A protein and the small-molecule ligand that binds it are described below.
Small molecule (SMILES): CC(=O)N[C@H]1[C@H]([C@H](O)[C@H](O)CO)O[C@@](OC[C@H]2OC[C@H](NC(C)=O)[C@@H](O[C@@H]3O[C@H](CO)[C@H](O)[C@H](O)[C@H]3O)[C@@H]2O)(C(=O)O)C[C@@H]1O

Binding-site contacts:
Ligand atom C3 contacts residue LYS184 of chain 1.C at 3.7 Å.
Ligand atom O7 contacts residue GLU181 of chain 1.C at 3.8 Å.
Ligand atom C6 contacts residue GLU181 of chain 1.C at 3.5 Å.
Ligand atom O8 contacts residue TYR88 of chain 1.C at 2.4 Å (h-bond).
Ligand atom C4 contacts residue VAL125 of chain 1.C at 3.3 Å (hydrophobic).
Ligand atom O10 contacts residue GLY124 of chain 1.C at 4.0 Å.
Ligand atom O4 contacts residue VAL125 of chain 1.C at 3.0 Å (h-bond).
Ligand atom C9 contacts residue TYR88 of chain 1.C at 3.1 Å (hydrophobic).
Ligand atom O1B contacts residue LEU217 of chain 1.C at 3.5 Å.
Ligand atom O9 contacts residue HIS174 of chain 1.C at 3.7 Å.
Ligand atom C2 contacts residue GAL1 of chain 1.N at 3.8 Å.
Ligand atom O9 contacts residue GLU181 of chain 1.C at 2.7 Å (salt-bridge).
Ligand atom O1A contacts residue SER127 of chain 1.C at 3.0 Å (h-bond).
Ligand atom O5 contacts residue GAL1 of chain 1.N at 2.4 Å (h-bond).
Ligand atom O7 contacts residue LEU185 of chain 1.C at 3.8 Å.
Ligand atom O9 contacts residue VAL177 of chain 1.C at 3.5 Å.
Ligand atom C11 contacts residue LEU185 of chain 1.C at 3.6 Å (hydrophobic).
Ligand atom O8 contacts residue LEU217 of chain 1.C at 3.1 Å.
Ligand atom C4 contacts residue LYS184 of chain 1.C at 3.9 Å.
Ligand atom O4 contacts residue LYS184 of chain 1.C at 2.9 Å.
Ligand atom O1B contacts residue SER127 of chain 1.C at 3.4 Å (h-bond).
Ligand atom C9 contacts residue HIS174 of chain 1.C at 3.4 Å.
Ligand atom C1 contacts residue SER127 of chain 1.C at 3.9 Å.
Ligand atom C1 contacts residue THR126 of chain 1.C at 3.9 Å.
Ligand atom O9 contacts residue SER176 of chain 1.C at 4.0 Å.
Ligand atom C5 contacts residue VAL125 of chain 1.C at 4.0 Å (hydrophobic).
Ligand atom C2 contacts residue LYS184 of chain 1.C at 3.8 Å.
Ligand atom C1 contacts residue GAL1 of chain 1.N at 3.1 Å.
Ligand atom N5 contacts residue VAL125 of chain 1.C at 3.4 Å (h-bond).
Ligand atom C9 contacts residue GLU181 of chain 1.C at 3.2 Å.
Ligand atom O1B contacts residue THR126 of chain 1.C at 2.7 Å (h-bond).
Ligand atom N5 contacts residue TRP142 of chain 1.C at 3.8 Å.
Ligand atom C7 contacts residue TRP142 of chain 1.C at 3.8 Å (hydrophobic).
Ligand atom O3 contacts residue LYS184 of chain 1.C at 3.0 Å (salt-bridge).
Ligand atom O9 contacts residue TYR88 of chain 1.C at 3.2 Å (h-bond).
Ligand atom C6 contacts residue GAL1 of chain 1.N at 3.2 Å.
Ligand atom O6 contacts residue SER178 of chain 1.C at 3.9 Å.
Ligand atom O10 contacts residue LEU144 of chain 1.C at 3.6 Å.
Ligand atom C8 contacts residue TYR88 of chain 1.C at 3.3 Å (hydrophobic).
Ligand atom C5 contacts residue GAL1 of chain 1.N at 3.3 Å.

Sequence of chain 1.C:
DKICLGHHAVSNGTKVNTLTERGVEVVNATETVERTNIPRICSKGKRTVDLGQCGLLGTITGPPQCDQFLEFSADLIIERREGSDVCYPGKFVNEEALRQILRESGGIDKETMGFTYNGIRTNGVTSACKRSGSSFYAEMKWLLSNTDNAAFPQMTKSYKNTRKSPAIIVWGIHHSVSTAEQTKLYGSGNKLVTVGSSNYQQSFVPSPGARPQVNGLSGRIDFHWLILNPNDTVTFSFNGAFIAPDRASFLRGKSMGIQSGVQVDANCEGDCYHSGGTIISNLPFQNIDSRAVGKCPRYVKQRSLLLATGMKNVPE